Binding-site contacts:
Ligand atom OXT contacts residue CYS186 of chain 1.B at 3.8 Å.
Ligand atom CB contacts residue CYS186 of chain 1.B at 3.7 Å (hydrophobic).
Ligand atom CB contacts residue THR187 of chain 1.B at 3.7 Å.
Ligand atom OE1 contacts residue THR121 of chain 1.B at 3.8 Å.
Ligand atom OXT contacts residue CYS75 of chain 1.B at 3.7 Å.
Ligand atom C contacts residue THR77 of chain 1.B at 3.7 Å.
Ligand atom CA contacts residue THR187 of chain 1.B at 3.6 Å.
Ligand atom CD contacts residue TYR44 of chain 1.B at 3.2 Å (hydrophobic).
Ligand atom C contacts residue CYS186 of chain 1.B at 3.9 Å (hydrophobic).
Ligand atom CD contacts residue PRO43 of chain 1.B at 3.4 Å (hydrophobic).
Ligand atom C contacts residue ASN76 of chain 1.B at 3.5 Å.
Ligand atom OE2 contacts residue PRO43 of chain 1.B at 3.1 Å.
Ligand atom N contacts residue CYS75 of chain 1.B at 3.2 Å (h-bond).
Ligand atom CD contacts residue GLY45 of chain 1.B at 3.7 Å.
Ligand atom CA contacts residue THR77 of chain 1.B at 4.0 Å.
Ligand atom C contacts residue THR187 of chain 1.B at 3.7 Å.
Ligand atom OE1 contacts residue GLY45 of chain 1.B at 2.8 Å (h-bond).
Ligand atom CA contacts residue CYS75 of chain 1.B at 3.4 Å (hydrophobic).
Ligand atom N contacts residue SER13 of chain 1.B at 3.1 Å (h-bond).
Ligand atom CG contacts residue HIS188 of chain 1.B at 3.7 Å.
Ligand atom OE2 contacts residue TYR44 of chain 1.B at 2.6 Å (h-bond).
Ligand atom OE1 contacts residue PRO43 of chain 1.B at 3.2 Å.
Ligand atom CD contacts residue SER13 of chain 1.B at 3.5 Å.
Ligand atom O contacts residue THR77 of chain 1.B at 2.9 Å (h-bond).
Ligand atom N contacts residue THR187 of chain 1.B at 2.9 Å (h-bond).
Ligand atom CB contacts residue HIS188 of chain 1.B at 3.9 Å.
Ligand atom OXT contacts residue THR77 of chain 1.B at 3.9 Å.
Ligand atom O contacts residue ASN76 of chain 1.B at 3.7 Å.
Ligand atom OE2 contacts residue VAL42 of chain 1.B at 3.8 Å.
Ligand atom OE2 contacts residue SER13 of chain 1.B at 2.7 Å (h-bond).
Ligand atom OXT contacts residue THR187 of chain 1.B at 3.1 Å (h-bond).
Ligand atom CA contacts residue SER13 of chain 1.B at 3.8 Å.
Ligand atom N contacts residue ASP12 of chain 1.B at 3.1 Å (salt-bridge).
Ligand atom OXT contacts residue ASN76 of chain 1.B at 2.8 Å (h-bond).
Ligand atom C contacts residue CYS75 of chain 1.B at 3.6 Å (hydrophobic).
Ligand atom CG contacts residue SER13 of chain 1.B at 3.6 Å.
Ligand atom OE1 contacts residue TYR44 of chain 1.B at 3.2 Å (h-bond).
Ligand atom O contacts residue THR121 of chain 1.B at 3.6 Å.
Ligand atom OE2 contacts residue GLY45 of chain 1.B at 3.9 Å.
Ligand atom O contacts residue CYS186 of chain 1.B at 3.7 Å.

Sequence of chain 1.B:
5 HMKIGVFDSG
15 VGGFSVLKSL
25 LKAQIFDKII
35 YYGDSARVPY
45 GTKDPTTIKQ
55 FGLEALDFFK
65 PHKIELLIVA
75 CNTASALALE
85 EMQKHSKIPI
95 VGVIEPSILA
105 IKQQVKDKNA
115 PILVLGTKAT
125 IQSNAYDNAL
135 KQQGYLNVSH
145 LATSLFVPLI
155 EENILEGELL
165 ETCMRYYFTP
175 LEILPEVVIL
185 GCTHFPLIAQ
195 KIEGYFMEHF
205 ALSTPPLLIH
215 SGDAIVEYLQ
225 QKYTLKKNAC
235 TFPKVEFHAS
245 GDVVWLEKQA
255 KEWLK

The small molecule below binds the protein below.
Small molecule (SMILES): N[C@H](CCC(=O)O)C(=O)O